Sequence of chain 1.B:
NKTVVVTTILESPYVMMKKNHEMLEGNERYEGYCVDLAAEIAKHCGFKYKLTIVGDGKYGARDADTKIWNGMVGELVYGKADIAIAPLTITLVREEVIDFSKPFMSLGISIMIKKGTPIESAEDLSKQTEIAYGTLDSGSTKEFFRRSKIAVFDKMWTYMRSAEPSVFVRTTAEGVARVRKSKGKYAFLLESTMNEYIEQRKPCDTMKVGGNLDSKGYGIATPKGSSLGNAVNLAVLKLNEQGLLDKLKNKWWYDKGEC

This protein binds this small molecule.
Small molecule (SMILES): N[C@@H](Cn1c2c(c(=O)[nH]c1=O)CCC2)C(=O)O

Binding-site contacts:
Ligand atom C10 contacts residue TYR61 of chain 1.B at 3.6 Å (hydrophobic).
Ligand atom C3 contacts residue GLU193 of chain 1.B at 3.0 Å.
Ligand atom N1 contacts residue GLU193 of chain 1.B at 3.4 Å (salt-bridge).
Ligand atom O1 contacts residue THR143 of chain 1.B at 3.0 Å (h-bond).
Ligand atom O1 contacts residue SER142 of chain 1.B at 3.1 Å (h-bond).
Ligand atom C2 contacts residue LEU138 of chain 1.B at 3.7 Å (hydrophobic).
Ligand atom O4 contacts residue TYR61 of chain 1.B at 3.6 Å.
Ligand atom C6 contacts residue TYR61 of chain 1.B at 3.3 Å (hydrophobic).
Ligand atom C6 contacts residue GLU193 of chain 1.B at 3.4 Å.
Ligand atom C7 contacts residue MET196 of chain 1.B at 3.7 Å (hydrophobic).
Ligand atom O3 contacts residue TYR61 of chain 1.B at 3.2 Å.
Ligand atom C9 contacts residue GLU193 of chain 1.B at 3.6 Å.
Ligand atom C10 contacts residue ARG96 of chain 1.B at 3.3 Å.
Ligand atom C9 contacts residue THR91 of chain 1.B at 3.3 Å.
Ligand atom C8 contacts residue GLU193 of chain 1.B at 3.7 Å.
Ligand atom O3 contacts residue ARG96 of chain 1.B at 2.6 Å (salt-bridge).
Ligand atom N2 contacts residue THR143 of chain 1.B at 2.7 Å (h-bond).
Ligand atom C5 contacts residue THR143 of chain 1.B at 3.6 Å.
Ligand atom N3 contacts residue GLU193 of chain 1.B at 2.7 Å (salt-bridge).
Ligand atom O4 contacts residue LEU90 of chain 1.B at 3.4 Å.
Ligand atom N3 contacts residue TYR220 of chain 1.B at 3.5 Å.
Ligand atom N3 contacts residue THR91 of chain 1.B at 2.8 Å (h-bond).
Ligand atom O4 contacts residue THR91 of chain 1.B at 2.7 Å (h-bond).
Ligand atom C5 contacts residue GLU193 of chain 1.B at 3.6 Å.
Ligand atom O3 contacts residue SER142 of chain 1.B at 3.1 Å (h-bond).
Ligand atom C10 contacts residue SER142 of chain 1.B at 3.6 Å.
Ligand atom C1 contacts residue TYR61 of chain 1.B at 3.6 Å (hydrophobic).
Ligand atom C4 contacts residue GLU193 of chain 1.B at 3.2 Å.
Ligand atom O2 contacts residue LEU192 of chain 1.B at 3.0 Å.
Ligand atom O4 contacts residue PRO89 of chain 1.B at 3.7 Å.
Ligand atom N3 contacts residue PRO89 of chain 1.B at 2.8 Å (h-bond).
Ligand atom O2 contacts residue GLU193 of chain 1.B at 3.0 Å (salt-bridge).
Ligand atom O4 contacts residue ARG96 of chain 1.B at 2.6 Å (salt-bridge).
Ligand atom C7 contacts residue GLU193 of chain 1.B at 3.5 Å.
Ligand atom O1 contacts residue GLY141 of chain 1.B at 3.4 Å.
Ligand atom C10 contacts residue THR91 of chain 1.B at 3.6 Å.
Ligand atom C9 contacts residue SER142 of chain 1.B at 3.3 Å.
Ligand atom O3 contacts residue GLY141 of chain 1.B at 3.6 Å.
Ligand atom N2 contacts residue LEU138 of chain 1.B at 3.7 Å.
Ligand atom C2 contacts residue THR143 of chain 1.B at 3.3 Å.